The small molecule below binds the protein below.
Small molecule (SMILES): O=P(O)(O)OC[C@H]1O[C@@](CO)(OP(=O)(O)O)[C@@H](O)[C@@H]1O

Sequence of chain 1.B:
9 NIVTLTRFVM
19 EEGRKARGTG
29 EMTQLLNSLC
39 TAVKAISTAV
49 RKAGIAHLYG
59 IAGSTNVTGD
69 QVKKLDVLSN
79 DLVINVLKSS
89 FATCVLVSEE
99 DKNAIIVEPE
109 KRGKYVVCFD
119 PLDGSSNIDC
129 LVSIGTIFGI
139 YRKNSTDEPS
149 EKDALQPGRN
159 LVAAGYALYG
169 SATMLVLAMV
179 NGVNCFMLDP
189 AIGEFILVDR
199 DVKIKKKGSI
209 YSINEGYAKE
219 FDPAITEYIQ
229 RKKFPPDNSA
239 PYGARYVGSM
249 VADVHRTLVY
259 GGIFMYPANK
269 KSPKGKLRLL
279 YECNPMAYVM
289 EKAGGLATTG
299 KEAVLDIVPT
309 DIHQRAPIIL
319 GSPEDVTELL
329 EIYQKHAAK

Binding-site contacts:
Ligand atom O3 contacts residue SER247 of chain 1.B at 3.6 Å.
Ligand atom O6P contacts residue TYR264 of chain 1.B at 3.9 Å.
Ligand atom O4 contacts residue MET248 of chain 1.B at 3.2 Å (h-bond).
Ligand atom O3 contacts residue ASP121 of chain 1.B at 2.7 Å (salt-bridge).
Ligand atom O1 contacts residue GLU280 of chain 1.B at 2.8 Å (salt-bridge).
Ligand atom C4 contacts residue MET248 of chain 1.B at 3.5 Å (hydrophobic).
Ligand atom C6 contacts residue LYS274 of chain 1.B at 3.7 Å.
Ligand atom O1 contacts residue MG1 of chain 1.I at 2.1 Å.
Ligand atom O5 contacts residue LEU275 of chain 1.B at 3.7 Å.
Ligand atom O1P contacts residue LYS274 of chain 1.B at 2.8 Å (salt-bridge).
Ligand atom P2 contacts residue ARG243 of chain 1.A at 3.8 Å.
Ligand atom C6 contacts residue TYR244 of chain 1.B at 3.7 Å (hydrophobic).
Ligand atom P1 contacts residue SER123 of chain 1.B at 3.6 Å.
Ligand atom O3 contacts residue MET248 of chain 1.B at 2.9 Å (h-bond).
Ligand atom O6P contacts residue ASN212 of chain 1.B at 2.9 Å (h-bond).
Ligand atom C1 contacts residue GLU280 of chain 1.B at 3.2 Å.
Ligand atom C1 contacts residue MG1 of chain 1.I at 3.3 Å.
Ligand atom C6 contacts residue GLY246 of chain 1.B at 3.5 Å.
Ligand atom O6 contacts residue LYS274 of chain 1.B at 3.0 Å (salt-bridge).
Ligand atom O3P contacts residue GLY122 of chain 1.B at 3.4 Å (h-bond).
Ligand atom C3 contacts residue MET248 of chain 1.B at 3.6 Å (hydrophobic).
Ligand atom O3 contacts residue GLY122 of chain 1.B at 3.5 Å (h-bond).
Ligand atom O6 contacts residue TYR264 of chain 1.B at 3.4 Å.
Ligand atom P2 contacts residue ASN212 of chain 1.B at 3.7 Å.
Ligand atom O4P contacts residue ARG243 of chain 1.A at 2.7 Å (salt-bridge).
Ligand atom O5P contacts residue TYR264 of chain 1.B at 2.6 Å (h-bond).
Ligand atom O6P contacts residue ARG243 of chain 1.A at 3.3 Å (salt-bridge).
Ligand atom O3P contacts residue SER123 of chain 1.B at 2.8 Å (h-bond).
Ligand atom O1 contacts residue ASP121 of chain 1.B at 2.9 Å (salt-bridge).
Ligand atom O2P contacts residue SER124 of chain 1.B at 2.9 Å (h-bond).
Ligand atom O5P contacts residue TYR215 of chain 1.B at 2.6 Å (h-bond).
Ligand atom P2 contacts residue TYR264 of chain 1.B at 3.8 Å.
Ligand atom O2P contacts residue SER123 of chain 1.B at 3.2 Å (h-bond).
Ligand atom C4 contacts residue GLY246 of chain 1.B at 3.3 Å.
Ligand atom O6P contacts residue TYR244 of chain 1.B at 2.7 Å (h-bond).
Ligand atom C3 contacts residue ASP121 of chain 1.B at 3.5 Å.
Ligand atom O1 contacts residue ARG276 of chain 1.B at 3.5 Å (salt-bridge).
Ligand atom C1 contacts residue ARG276 of chain 1.B at 3.6 Å.
Ligand atom O2P contacts residue GLY122 of chain 1.B at 3.8 Å.
Ligand atom O5 contacts residue LYS274 of chain 1.B at 3.1 Å (salt-bridge).

Sequence of chain 1.A:
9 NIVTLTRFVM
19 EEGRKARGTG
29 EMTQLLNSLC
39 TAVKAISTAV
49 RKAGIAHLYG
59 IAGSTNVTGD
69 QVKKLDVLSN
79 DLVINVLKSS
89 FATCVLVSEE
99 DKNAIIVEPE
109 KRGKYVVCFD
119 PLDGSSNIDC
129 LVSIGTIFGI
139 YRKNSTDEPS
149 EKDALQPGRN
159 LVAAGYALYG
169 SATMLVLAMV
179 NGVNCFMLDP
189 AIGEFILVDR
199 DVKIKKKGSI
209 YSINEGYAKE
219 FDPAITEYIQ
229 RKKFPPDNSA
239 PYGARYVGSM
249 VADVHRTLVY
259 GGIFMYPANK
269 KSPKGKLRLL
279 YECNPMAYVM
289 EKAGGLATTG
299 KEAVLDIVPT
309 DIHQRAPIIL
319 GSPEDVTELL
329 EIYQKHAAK